Binding-site contacts:
Ligand atom C4 contacts residue ARG170 of chain 1.BC at 3.8 Å.
Ligand atom C5 contacts residue ARG170 of chain 1.BC at 3.5 Å.
Ligand atom C6 contacts residue ARG170 of chain 1.BC at 3.9 Å.
Ligand atom N1 contacts residue ARG170 of chain 1.BC at 4.0 Å.
Ligand atom N2 contacts residue ARG170 of chain 1.BC at 4.3 Å.

A protein and the small-molecule ligand that binds it are described below.
Small molecule (SMILES): NC[C@H]1O[C@H](O[C@H]2[C@H](O[C@@H]3O[C@H](CO)[C@@H](O)[C@H](N)[C@H]3O)[C@@H](O)[C@H](N)C[C@@H]2N)[C@H](N)[C@@H](O)[C@@H]1O

Sequence of chain 1.BC:
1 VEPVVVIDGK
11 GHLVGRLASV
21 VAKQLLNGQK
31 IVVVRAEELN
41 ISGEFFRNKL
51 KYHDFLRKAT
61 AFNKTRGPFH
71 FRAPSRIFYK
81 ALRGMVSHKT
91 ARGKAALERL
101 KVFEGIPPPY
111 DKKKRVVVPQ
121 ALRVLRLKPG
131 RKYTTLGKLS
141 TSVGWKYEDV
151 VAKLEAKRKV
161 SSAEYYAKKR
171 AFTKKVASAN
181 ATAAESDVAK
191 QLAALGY